Sequence of chain 1.A:
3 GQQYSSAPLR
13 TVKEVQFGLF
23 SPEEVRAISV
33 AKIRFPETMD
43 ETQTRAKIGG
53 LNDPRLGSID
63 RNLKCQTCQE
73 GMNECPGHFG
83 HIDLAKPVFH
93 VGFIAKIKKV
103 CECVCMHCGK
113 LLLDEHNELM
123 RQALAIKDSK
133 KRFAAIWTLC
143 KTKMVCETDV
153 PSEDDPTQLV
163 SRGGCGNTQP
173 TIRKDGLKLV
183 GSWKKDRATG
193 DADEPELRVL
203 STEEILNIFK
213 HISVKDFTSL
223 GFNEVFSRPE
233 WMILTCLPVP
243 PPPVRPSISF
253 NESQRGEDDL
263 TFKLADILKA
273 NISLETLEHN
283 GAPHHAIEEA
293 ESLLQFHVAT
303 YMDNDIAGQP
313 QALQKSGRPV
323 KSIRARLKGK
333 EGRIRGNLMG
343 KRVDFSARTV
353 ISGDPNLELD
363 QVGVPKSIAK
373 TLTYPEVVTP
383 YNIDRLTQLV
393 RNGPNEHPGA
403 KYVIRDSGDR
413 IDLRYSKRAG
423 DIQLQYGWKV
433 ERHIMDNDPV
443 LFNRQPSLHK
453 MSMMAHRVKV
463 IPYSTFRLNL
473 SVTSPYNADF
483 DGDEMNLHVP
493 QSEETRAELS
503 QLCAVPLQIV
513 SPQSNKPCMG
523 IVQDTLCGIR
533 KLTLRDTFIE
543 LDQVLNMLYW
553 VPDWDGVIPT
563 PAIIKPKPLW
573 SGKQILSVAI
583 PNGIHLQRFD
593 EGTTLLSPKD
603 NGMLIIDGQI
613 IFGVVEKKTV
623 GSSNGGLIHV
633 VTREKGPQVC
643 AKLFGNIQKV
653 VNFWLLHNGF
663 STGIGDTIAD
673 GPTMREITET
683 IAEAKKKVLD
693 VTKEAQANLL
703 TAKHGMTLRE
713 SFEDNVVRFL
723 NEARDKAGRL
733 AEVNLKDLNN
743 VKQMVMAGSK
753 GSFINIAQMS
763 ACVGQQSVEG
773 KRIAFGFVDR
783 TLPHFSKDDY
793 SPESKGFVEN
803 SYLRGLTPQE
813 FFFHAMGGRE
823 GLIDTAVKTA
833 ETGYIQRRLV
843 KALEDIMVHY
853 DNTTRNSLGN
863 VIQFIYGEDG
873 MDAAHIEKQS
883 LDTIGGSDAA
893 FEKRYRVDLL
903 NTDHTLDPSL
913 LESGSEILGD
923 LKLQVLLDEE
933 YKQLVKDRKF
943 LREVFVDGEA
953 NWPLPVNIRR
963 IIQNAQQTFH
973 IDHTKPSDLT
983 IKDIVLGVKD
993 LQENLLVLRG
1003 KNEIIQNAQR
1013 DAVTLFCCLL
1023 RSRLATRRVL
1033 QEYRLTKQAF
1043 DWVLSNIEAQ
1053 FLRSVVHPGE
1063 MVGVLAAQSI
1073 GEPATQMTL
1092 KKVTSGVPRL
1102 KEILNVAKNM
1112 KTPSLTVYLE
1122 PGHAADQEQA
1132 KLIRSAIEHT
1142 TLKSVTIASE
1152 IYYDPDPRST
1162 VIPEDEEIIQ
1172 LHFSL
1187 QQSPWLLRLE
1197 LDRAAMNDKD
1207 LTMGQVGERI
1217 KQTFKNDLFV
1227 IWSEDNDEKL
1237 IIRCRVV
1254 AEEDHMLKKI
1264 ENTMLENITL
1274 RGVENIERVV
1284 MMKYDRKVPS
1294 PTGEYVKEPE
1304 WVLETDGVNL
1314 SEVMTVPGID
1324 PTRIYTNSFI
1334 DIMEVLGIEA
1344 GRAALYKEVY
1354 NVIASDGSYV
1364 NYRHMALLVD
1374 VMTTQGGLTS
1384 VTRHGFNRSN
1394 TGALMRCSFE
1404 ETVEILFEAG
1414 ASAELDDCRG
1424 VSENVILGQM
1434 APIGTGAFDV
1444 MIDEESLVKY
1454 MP

Sequence of chain 1.B:
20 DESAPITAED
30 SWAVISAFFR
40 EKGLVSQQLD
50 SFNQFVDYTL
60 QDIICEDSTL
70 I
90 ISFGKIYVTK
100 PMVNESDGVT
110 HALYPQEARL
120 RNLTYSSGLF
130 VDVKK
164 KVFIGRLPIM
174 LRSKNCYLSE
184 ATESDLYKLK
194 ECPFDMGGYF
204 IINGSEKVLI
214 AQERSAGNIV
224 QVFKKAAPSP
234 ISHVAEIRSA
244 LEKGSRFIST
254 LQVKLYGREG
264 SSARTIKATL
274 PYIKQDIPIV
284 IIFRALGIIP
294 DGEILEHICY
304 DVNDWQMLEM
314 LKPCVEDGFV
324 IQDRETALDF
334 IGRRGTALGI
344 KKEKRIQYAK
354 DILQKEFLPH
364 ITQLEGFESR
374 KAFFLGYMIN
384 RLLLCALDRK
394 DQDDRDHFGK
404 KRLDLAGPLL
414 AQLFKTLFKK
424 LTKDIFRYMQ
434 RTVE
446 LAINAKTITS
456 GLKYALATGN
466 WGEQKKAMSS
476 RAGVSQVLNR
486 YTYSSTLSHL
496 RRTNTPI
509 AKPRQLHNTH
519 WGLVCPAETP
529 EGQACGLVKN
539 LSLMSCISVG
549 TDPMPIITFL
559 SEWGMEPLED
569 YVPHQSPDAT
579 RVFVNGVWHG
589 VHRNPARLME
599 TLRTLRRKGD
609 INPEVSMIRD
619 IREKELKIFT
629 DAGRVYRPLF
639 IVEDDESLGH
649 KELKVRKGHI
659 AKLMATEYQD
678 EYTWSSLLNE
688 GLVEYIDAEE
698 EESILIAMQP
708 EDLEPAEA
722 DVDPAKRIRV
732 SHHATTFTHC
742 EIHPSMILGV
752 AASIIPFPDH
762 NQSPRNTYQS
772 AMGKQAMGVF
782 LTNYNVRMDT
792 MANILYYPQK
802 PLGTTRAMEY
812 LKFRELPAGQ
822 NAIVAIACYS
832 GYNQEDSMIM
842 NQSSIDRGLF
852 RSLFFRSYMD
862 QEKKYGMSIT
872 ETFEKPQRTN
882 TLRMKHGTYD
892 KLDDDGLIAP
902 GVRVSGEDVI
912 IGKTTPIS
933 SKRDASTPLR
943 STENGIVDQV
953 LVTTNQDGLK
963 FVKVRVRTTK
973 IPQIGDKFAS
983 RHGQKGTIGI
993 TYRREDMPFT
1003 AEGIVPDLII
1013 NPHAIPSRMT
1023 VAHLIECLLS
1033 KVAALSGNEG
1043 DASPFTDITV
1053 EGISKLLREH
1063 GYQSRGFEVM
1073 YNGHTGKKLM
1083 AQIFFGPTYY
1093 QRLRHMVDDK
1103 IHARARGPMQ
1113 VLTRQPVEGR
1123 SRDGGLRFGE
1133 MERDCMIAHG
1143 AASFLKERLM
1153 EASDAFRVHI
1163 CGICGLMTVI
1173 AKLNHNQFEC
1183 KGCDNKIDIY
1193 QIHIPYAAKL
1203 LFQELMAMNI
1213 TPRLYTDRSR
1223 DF

Binding-site contacts:
Ligand atom C4' contacts residue MG1 of chain 1.R at 3.4 Å.
Ligand atom C4' contacts residue ASP483 of chain 1.A at 3.2 Å.
Ligand atom C3' contacts residue ASP485 of chain 1.A at 3.6 Å.
Ligand atom C5' contacts residue ASP483 of chain 1.A at 3.4 Å.
Ligand atom C6 contacts residue APC1 of chain 1.Y at 3.6 Å.
Ligand atom O3' contacts residue APC1 of chain 1.Y at 2.7 Å (h-bond).
Ligand atom O3' contacts residue GLN776 of chain 1.B at 3.6 Å.
Ligand atom O3' contacts residue ASP481 of chain 1.A at 3.9 Å.
Ligand atom C2' contacts residue MG1 of chain 1.R at 3.5 Å.
Ligand atom OP1 contacts residue GLN776 of chain 1.B at 3.4 Å (h-bond).
Ligand atom P contacts residue LYS987 of chain 1.B at 3.8 Å.
Ligand atom C2' contacts residue ASP485 of chain 1.A at 3.6 Å.
Ligand atom O2' contacts residue APC1 of chain 1.Y at 3.3 Å (h-bond).
Ligand atom C3' contacts residue ASP483 of chain 1.A at 3.6 Å.
Ligand atom O3' contacts residue ASP483 of chain 1.A at 2.8 Å (salt-bridge).
Ligand atom C4' contacts residue ASP485 of chain 1.A at 3.3 Å.
Ligand atom OP2 contacts residue GLY478 of chain 1.B at 3.7 Å.
Ligand atom C3' contacts residue APC1 of chain 1.Y at 3.5 Å.
Ligand atom N6 contacts residue APC1 of chain 1.Y at 3.2 Å (h-bond).
Ligand atom P contacts residue LYS979 of chain 1.B at 3.8 Å.
Ligand atom C4' contacts residue HIS1097 of chain 1.B at 3.5 Å.
Ligand atom O3' contacts residue LYS979 of chain 1.B at 3.8 Å.
Ligand atom O4' contacts residue ASP485 of chain 1.A at 3.9 Å.
Ligand atom O3' contacts residue MG1 of chain 1.R at 1.9 Å.
Ligand atom P contacts residue GLN481 of chain 1.B at 3.5 Å.
Ligand atom OP1 contacts residue LYS987 of chain 1.B at 3.1 Å (salt-bridge).
Ligand atom N1 contacts residue APC1 of chain 1.Y at 3.6 Å (h-bond).
Ligand atom O3' contacts residue ASP485 of chain 1.A at 3.4 Å (salt-bridge).
Ligand atom C3' contacts residue MG1 of chain 1.R at 3.0 Å.
Ligand atom C5' contacts residue HIS1097 of chain 1.B at 3.5 Å.
Ligand atom O2' contacts residue GLN776 of chain 1.B at 3.4 Å (h-bond).
Ligand atom C2 contacts residue APC1 of chain 1.Y at 3.8 Å.
Ligand atom C2' contacts residue APC1 of chain 1.Y at 3.3 Å.
Ligand atom O2' contacts residue ASP485 of chain 1.A at 2.8 Å (salt-bridge).
Ligand atom OP2 contacts residue LYS987 of chain 1.B at 3.9 Å.
Ligand atom O2' contacts residue LYS1102 of chain 1.B at 3.4 Å (salt-bridge).
Ligand atom O2' contacts residue MG1 of chain 1.R at 3.0 Å.
Ligand atom O2' contacts residue ARG446 of chain 1.A at 3.2 Å (salt-bridge).
Ligand atom C5' contacts residue GLN776 of chain 1.B at 3.4 Å.
Ligand atom OP1 contacts residue LYS979 of chain 1.B at 2.7 Å (salt-bridge).

The protein below binds the small molecule below.
Small molecule (SMILES): Nc1nc(=O)c2ncn([C@@H]3O[C@H](CO[P](=O)(O)O[C@H]4[C@@H](O)[C@H](n5cnc6c(N)ncnc65)O[C@@H]4COP(=O)=O)[C@@H](O[P](=O)(O)OC[C@H]4O[C@@H](n5cnc6c(=O)nc(N)[nH]c65)[C@H](O)[C@@H]4O[P](=O)(O)OC[C@H]4O[C@@H](n5cnc6c(N)ncnc65)[C@H](O)[C@@H]4O)[C@H]3O)c2[nH]1